Sequence of chain 1.F:
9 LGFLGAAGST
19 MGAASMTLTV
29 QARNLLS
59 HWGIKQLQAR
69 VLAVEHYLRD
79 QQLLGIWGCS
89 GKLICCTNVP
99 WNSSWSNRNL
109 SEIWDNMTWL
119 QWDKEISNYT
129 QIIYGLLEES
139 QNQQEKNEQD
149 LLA

Binding-site contacts:
Ligand atom C5 contacts residue ASN100 of chain 1.F at 3.6 Å.
Ligand atom O5 contacts residue SER102 of chain 1.F at 3.0 Å (h-bond).
Ligand atom C1 contacts residue ASN100 of chain 1.F at 1.4 Å.
Ligand atom C5 contacts residue SER102 of chain 1.F at 3.8 Å.
Ligand atom C4 contacts residue ILE130 of chain 1.F at 3.9 Å (hydrophobic).
Ligand atom C1 contacts residue SER102 of chain 1.F at 3.6 Å.
Ligand atom C6 contacts residue SER102 of chain 1.F at 3.6 Å.
Ligand atom O5 contacts residue SER102 of chain 1.F at 4.0 Å.
Ligand atom C6 contacts residue TRP103 of chain 1.F at 3.5 Å (hydrophobic).
Ligand atom C6 contacts residue SER102 of chain 1.F at 4.1 Å.
Ligand atom O5 contacts residue ASN100 of chain 1.F at 2.3 Å (h-bond).
Ligand atom C4 contacts residue ASN100 of chain 1.F at 4.2 Å.
Ligand atom O7 contacts residue ASN100 of chain 1.F at 3.8 Å.
Ligand atom C6 contacts residue ILE130 of chain 1.F at 4.0 Å (hydrophobic).
Ligand atom C2 contacts residue ASN100 of chain 1.F at 2.4 Å.
Ligand atom O4 contacts residue ILE130 of chain 1.F at 3.7 Å.
Ligand atom C6 contacts residue TYR127 of chain 1.F at 3.7 Å (hydrophobic).
Ligand atom C7 contacts residue ASN100 of chain 1.F at 3.3 Å.
Ligand atom C8 contacts residue ASN100 of chain 1.F at 3.9 Å.
Ligand atom C3 contacts residue ASN100 of chain 1.F at 3.7 Å.
Ligand atom N2 contacts residue ASN100 of chain 1.F at 2.9 Å (h-bond).
Ligand atom C5 contacts residue SER102 of chain 1.F at 4.1 Å.

A small-molecule ligand and the protein it binds are described below.
Small molecule (SMILES): CC(=O)N[C@H]1[C@H](O[C@H]2[C@H](O)[C@@H](NC(C)=O)CO[C@@H]2CO[C@@H]2O[C@@H](C)[C@@H](O)[C@@H](O)[C@@H]2O)O[C@H](CO)[C@@H](O)[C@@H]1O